Sequence of chain 1.C:
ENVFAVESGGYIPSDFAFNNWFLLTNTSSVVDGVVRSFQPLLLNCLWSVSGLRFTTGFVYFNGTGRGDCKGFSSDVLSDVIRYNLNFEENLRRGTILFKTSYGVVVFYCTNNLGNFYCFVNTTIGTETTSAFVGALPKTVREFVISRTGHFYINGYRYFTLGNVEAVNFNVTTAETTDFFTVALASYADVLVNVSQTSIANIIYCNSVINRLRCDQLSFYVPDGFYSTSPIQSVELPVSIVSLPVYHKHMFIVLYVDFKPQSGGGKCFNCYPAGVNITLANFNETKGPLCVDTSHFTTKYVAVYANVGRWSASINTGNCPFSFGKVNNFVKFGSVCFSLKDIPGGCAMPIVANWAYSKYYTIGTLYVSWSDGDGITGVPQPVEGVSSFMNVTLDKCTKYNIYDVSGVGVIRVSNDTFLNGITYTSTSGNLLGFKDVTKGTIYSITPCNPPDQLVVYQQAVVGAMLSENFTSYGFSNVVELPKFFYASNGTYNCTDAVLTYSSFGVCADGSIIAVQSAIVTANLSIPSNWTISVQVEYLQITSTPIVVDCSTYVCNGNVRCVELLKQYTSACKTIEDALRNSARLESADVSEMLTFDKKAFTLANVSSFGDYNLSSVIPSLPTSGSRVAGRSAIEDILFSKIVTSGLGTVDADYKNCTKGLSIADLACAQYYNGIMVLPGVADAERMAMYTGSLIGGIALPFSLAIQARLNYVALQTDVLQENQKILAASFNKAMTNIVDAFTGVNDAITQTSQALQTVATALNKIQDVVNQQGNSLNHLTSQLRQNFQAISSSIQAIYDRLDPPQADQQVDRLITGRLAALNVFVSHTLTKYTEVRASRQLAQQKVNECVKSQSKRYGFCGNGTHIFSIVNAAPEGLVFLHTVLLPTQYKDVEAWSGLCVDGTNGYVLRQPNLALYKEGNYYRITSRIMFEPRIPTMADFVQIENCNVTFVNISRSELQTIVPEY

Binding-site contacts:
Ligand atom C7 contacts residue ASN98 of chain 1.C at 3.2 Å.
Ligand atom C8 contacts residue THR100 of chain 1.C at 3.9 Å.
Ligand atom N2 contacts residue ASN98 of chain 1.C at 2.9 Å (h-bond).
Ligand atom C3 contacts residue ASN98 of chain 1.C at 3.8 Å.
Ligand atom C8 contacts residue ASN98 of chain 1.C at 3.9 Å.
Ligand atom O7 contacts residue ASN98 of chain 1.C at 3.2 Å (h-bond).
Ligand atom C6 contacts residue TYR96 of chain 1.C at 3.6 Å (hydrophobic).
Ligand atom C2 contacts residue THR100 of chain 1.C at 3.5 Å.
Ligand atom C5 contacts residue ASN98 of chain 1.C at 3.6 Å.
Ligand atom C8 contacts residue TYR96 of chain 1.C at 3.4 Å (hydrophobic).
Ligand atom O5 contacts residue TYR96 of chain 1.C at 3.9 Å.
Ligand atom C1 contacts residue ASN98 of chain 1.C at 1.4 Å.
Ligand atom C1 contacts residue THR100 of chain 1.C at 3.3 Å.
Ligand atom C1 contacts residue TYR96 of chain 1.C at 4.3 Å (hydrophobic).
Ligand atom O5 contacts residue ASN98 of chain 1.C at 2.3 Å (h-bond).
Ligand atom C5 contacts residue TYR96 of chain 1.C at 3.7 Å (hydrophobic).
Ligand atom C2 contacts residue ASN98 of chain 1.C at 2.5 Å.
Ligand atom C7 contacts residue THR100 of chain 1.C at 3.8 Å.
Ligand atom C3 contacts residue THR100 of chain 1.C at 3.7 Å.
Ligand atom N2 contacts residue THR100 of chain 1.C at 2.9 Å (h-bond).
Ligand atom C4 contacts residue ASN98 of chain 1.C at 4.2 Å.
Ligand atom C7 contacts residue TYR96 of chain 1.C at 4.4 Å (hydrophobic).

The protein below binds the small molecule below.
Small molecule (SMILES): CC(=O)N[C@H]1[C@H](O[C@H]2[C@H](O)[C@@H](NC(C)=O)CO[C@@H]2CO)O[C@H](CO)[C@@H](O)[C@@H]1O